Binding-site contacts:
Ligand atom C6 contacts residue GLN800 of chain 1.A at 3.3 Å.
Ligand atom C3 contacts residue ASN797 of chain 1.A at 3.8 Å.
Ligand atom C4 contacts residue ASN797 of chain 1.A at 4.2 Å.
Ligand atom O6 contacts residue ASN797 of chain 1.A at 4.4 Å.
Ligand atom O6 contacts residue SER799 of chain 1.A at 3.7 Å.
Ligand atom C5 contacts residue ASN797 of chain 1.A at 3.6 Å.
Ligand atom C2 contacts residue ASN797 of chain 1.A at 2.5 Å.
Ligand atom C1 contacts residue ASN797 of chain 1.A at 1.4 Å.
Ligand atom O5 contacts residue ASN797 of chain 1.A at 2.3 Å (h-bond).
Ligand atom N2 contacts residue ASN797 of chain 1.A at 3.0 Å (h-bond).
Ligand atom O7 contacts residue ASN797 of chain 1.A at 3.9 Å.
Ligand atom C5 contacts residue SER799 of chain 1.A at 3.3 Å.
Ligand atom O5 contacts residue SER799 of chain 1.A at 3.3 Å (h-bond).
Ligand atom C6 contacts residue SER799 of chain 1.A at 3.5 Å.
Ligand atom C1 contacts residue SER799 of chain 1.A at 3.7 Å.
Ligand atom O6 contacts residue GLN800 of chain 1.A at 3.4 Å (h-bond).
Ligand atom C5 contacts residue GLN800 of chain 1.A at 4.2 Å.
Ligand atom C7 contacts residue ASN797 of chain 1.A at 3.6 Å.
Ligand atom C8 contacts residue GLN800 of chain 1.A at 4.3 Å.

Sequence of chain 1.A:
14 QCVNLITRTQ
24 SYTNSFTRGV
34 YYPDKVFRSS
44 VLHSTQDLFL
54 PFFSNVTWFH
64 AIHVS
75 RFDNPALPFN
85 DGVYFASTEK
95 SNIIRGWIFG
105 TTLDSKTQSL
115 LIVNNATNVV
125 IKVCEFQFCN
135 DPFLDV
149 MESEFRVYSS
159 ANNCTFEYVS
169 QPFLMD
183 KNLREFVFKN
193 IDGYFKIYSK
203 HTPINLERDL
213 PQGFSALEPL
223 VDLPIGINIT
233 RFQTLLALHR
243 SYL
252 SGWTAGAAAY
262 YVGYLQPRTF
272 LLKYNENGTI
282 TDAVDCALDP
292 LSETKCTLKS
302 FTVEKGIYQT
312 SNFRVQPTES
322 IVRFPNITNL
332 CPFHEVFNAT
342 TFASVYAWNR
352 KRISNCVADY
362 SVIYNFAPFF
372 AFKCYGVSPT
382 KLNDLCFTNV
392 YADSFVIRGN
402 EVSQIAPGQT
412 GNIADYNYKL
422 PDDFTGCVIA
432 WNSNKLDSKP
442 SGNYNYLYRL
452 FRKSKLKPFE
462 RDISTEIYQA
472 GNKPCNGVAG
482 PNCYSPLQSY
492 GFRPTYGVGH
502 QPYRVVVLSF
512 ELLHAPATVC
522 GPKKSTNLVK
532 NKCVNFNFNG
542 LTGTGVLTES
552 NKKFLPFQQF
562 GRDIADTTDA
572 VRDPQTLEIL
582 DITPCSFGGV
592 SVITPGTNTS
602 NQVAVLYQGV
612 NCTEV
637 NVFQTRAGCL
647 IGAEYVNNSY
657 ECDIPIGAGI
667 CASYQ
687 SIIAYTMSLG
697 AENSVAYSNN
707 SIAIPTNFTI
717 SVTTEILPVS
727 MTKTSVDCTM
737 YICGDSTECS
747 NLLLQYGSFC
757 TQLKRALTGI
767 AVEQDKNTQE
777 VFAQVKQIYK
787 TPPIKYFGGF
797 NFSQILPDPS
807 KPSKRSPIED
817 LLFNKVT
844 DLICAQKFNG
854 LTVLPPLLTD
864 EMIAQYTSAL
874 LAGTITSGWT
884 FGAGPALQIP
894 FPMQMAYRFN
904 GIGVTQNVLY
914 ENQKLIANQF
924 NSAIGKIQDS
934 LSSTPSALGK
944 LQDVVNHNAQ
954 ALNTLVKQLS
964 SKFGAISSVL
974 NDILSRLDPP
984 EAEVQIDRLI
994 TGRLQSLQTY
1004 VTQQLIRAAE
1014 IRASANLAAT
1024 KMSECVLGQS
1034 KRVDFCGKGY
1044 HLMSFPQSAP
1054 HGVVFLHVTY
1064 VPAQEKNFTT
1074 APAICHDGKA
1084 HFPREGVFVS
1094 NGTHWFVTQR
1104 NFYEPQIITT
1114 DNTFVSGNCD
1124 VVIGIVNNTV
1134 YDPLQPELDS

A protein and the small-molecule ligand that binds it are described below.
Small molecule (SMILES): CC(=O)N[C@H]1[C@H](O[C@H]2[C@H](O)[C@@H](NC(C)=O)CO[C@@H]2CO)O[C@H](CO)[C@@H](O)[C@@H]1O